Binding-site contacts:
Ligand atom O5 contacts residue ASN709 of chain 1.B at 2.4 Å (h-bond).
Ligand atom C5 contacts residue ASN709 of chain 1.B at 3.3 Å.
Ligand atom O6 contacts residue TYR796 of chain 1.D at 3.5 Å.
Ligand atom C4 contacts residue ASN709 of chain 1.B at 3.1 Å.
Ligand atom C4 contacts residue TYR796 of chain 1.D at 3.8 Å (hydrophobic).
Ligand atom O4 contacts residue TYR796 of chain 1.D at 3.5 Å.
Ligand atom C6 contacts residue ASN709 of chain 1.B at 4.3 Å.
Ligand atom O3 contacts residue ASN709 of chain 1.B at 3.4 Å (h-bond).
Ligand atom C1 contacts residue ASN709 of chain 1.B at 1.4 Å.
Ligand atom C3 contacts residue ASN709 of chain 1.B at 3.1 Å.
Ligand atom N2 contacts residue ASN709 of chain 1.B at 3.7 Å.
Ligand atom C2 contacts residue ASN709 of chain 1.B at 2.5 Å.
Ligand atom O6 contacts residue ILE794 of chain 1.D at 3.6 Å.
Ligand atom C6 contacts residue ILE794 of chain 1.D at 3.6 Å (hydrophobic).
Ligand atom C6 contacts residue TYR796 of chain 1.D at 3.6 Å (hydrophobic).

Sequence of chain 1.D:
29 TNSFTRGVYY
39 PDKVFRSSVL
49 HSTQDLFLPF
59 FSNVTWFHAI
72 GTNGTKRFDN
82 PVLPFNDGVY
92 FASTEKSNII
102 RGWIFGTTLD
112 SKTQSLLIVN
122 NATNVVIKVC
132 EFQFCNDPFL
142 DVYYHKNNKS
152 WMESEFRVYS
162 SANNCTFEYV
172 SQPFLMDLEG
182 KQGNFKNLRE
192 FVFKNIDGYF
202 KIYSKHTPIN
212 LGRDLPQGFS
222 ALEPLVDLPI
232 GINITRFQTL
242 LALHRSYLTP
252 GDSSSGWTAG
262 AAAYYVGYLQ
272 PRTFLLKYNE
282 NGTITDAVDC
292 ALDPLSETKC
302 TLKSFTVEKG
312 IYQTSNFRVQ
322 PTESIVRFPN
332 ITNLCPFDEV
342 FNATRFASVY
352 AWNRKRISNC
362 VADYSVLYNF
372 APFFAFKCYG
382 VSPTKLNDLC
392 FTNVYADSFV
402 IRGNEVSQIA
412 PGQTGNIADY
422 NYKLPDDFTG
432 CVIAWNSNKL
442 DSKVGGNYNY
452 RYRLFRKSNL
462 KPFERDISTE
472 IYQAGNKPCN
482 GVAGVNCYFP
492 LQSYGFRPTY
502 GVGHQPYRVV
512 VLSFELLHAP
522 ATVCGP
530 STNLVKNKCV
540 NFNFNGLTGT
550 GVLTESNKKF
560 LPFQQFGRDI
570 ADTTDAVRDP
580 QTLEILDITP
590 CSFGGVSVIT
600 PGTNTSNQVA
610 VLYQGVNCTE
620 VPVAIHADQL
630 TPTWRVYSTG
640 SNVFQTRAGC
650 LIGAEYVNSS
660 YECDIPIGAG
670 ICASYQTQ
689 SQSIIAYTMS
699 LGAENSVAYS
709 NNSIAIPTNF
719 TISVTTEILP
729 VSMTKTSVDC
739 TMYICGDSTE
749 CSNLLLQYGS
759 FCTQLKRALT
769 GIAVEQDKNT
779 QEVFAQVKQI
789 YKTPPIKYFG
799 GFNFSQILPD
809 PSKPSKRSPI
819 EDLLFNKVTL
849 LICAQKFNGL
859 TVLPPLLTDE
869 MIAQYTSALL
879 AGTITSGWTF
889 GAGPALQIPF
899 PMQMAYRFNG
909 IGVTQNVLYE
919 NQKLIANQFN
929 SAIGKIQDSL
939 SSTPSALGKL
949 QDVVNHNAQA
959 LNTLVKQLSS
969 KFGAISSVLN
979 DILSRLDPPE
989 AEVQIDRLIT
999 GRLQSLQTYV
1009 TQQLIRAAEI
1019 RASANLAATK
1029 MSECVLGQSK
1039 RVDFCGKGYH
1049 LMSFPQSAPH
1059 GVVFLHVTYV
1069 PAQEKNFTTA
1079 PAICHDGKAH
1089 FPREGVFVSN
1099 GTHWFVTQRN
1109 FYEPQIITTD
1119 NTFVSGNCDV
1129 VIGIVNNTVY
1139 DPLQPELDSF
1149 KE

This protein binds this small molecule.
Small molecule (SMILES): CC(=O)N[C@@H]1[C@@H](O)[C@H](O)[C@@H](CO)O[C@H]1O

Sequence of chain 1.B:
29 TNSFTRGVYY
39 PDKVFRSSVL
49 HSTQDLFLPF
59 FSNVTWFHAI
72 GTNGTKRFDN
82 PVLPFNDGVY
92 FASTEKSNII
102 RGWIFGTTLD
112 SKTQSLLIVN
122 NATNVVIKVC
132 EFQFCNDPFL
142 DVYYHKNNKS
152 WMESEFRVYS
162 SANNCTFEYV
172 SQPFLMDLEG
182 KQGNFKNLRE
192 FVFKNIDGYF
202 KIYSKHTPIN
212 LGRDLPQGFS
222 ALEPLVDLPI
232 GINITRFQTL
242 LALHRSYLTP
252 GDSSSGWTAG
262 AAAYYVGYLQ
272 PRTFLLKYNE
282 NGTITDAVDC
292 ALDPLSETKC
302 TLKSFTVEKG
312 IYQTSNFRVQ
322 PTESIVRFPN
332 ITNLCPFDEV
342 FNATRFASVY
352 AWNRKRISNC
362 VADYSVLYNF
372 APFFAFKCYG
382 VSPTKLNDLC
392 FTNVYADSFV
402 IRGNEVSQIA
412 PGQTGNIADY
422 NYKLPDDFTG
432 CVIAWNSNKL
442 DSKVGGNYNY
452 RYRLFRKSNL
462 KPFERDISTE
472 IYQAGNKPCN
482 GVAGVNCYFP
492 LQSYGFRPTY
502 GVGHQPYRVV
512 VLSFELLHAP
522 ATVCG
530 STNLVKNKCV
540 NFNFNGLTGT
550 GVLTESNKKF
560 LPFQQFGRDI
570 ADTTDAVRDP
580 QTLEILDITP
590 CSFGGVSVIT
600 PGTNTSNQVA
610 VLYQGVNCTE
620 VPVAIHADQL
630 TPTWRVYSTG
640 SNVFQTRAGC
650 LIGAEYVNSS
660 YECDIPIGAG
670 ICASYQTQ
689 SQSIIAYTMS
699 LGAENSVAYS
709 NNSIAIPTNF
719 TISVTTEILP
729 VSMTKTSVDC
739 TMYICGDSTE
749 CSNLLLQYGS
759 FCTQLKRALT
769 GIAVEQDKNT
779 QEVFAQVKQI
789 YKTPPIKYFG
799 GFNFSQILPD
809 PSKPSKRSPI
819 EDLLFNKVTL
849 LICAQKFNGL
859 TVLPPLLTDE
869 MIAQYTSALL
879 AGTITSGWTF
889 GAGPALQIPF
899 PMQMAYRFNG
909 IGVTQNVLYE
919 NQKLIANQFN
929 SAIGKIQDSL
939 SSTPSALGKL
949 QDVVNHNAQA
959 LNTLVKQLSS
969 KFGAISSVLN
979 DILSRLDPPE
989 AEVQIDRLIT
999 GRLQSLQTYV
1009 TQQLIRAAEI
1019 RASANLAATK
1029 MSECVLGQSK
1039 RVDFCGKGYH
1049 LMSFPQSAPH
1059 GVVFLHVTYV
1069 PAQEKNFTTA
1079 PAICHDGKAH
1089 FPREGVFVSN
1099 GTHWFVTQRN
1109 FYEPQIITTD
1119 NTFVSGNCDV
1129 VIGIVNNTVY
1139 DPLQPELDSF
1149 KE